Binding-site contacts:
Ligand atom C6 contacts residue PHE67 of chain 1.A at 3.6 Å (hydrophobic).
Ligand atom C1 contacts residue PHE67 of chain 1.A at 4.1 Å (hydrophobic).
Ligand atom O5 contacts residue PHE67 of chain 1.A at 4.0 Å.
Ligand atom C5 contacts residue ASP64 of chain 1.A at 4.5 Å.
Ligand atom O4 contacts residue PHE67 of chain 1.A at 3.7 Å.
Ligand atom O4 contacts residue ARG63 of chain 1.A at 4.3 Å.
Ligand atom C5 contacts residue PHE67 of chain 1.A at 3.6 Å (hydrophobic).
Ligand atom O4 contacts residue ASP64 of chain 1.A at 2.6 Å (salt-bridge).
Ligand atom O1 contacts residue GLU123 of chain 1.A at 2.6 Å (salt-bridge).
Ligand atom O6 contacts residue ASP64 of chain 1.A at 4.5 Å.
Ligand atom C6 contacts residue ARG63 of chain 1.A at 3.4 Å.
Ligand atom O1 contacts residue PHE67 of chain 1.A at 3.0 Å.
Ligand atom C4 contacts residue ASP64 of chain 1.A at 3.4 Å.
Ligand atom O3 contacts residue ASP64 of chain 1.A at 4.3 Å.
Ligand atom O6 contacts residue ARG63 of chain 1.A at 3.3 Å.
Ligand atom C1 contacts residue GLU123 of chain 1.A at 3.6 Å.
Ligand atom C4 contacts residue PHE67 of chain 1.A at 4.2 Å (hydrophobic).
Ligand atom C6 contacts residue ASP64 of chain 1.A at 4.3 Å.
Ligand atom O5 contacts residue GLU123 of chain 1.A at 4.4 Å.
Ligand atom C3 contacts residue PHE67 of chain 1.A at 4.3 Å (hydrophobic).

Sequence of chain 1.A:
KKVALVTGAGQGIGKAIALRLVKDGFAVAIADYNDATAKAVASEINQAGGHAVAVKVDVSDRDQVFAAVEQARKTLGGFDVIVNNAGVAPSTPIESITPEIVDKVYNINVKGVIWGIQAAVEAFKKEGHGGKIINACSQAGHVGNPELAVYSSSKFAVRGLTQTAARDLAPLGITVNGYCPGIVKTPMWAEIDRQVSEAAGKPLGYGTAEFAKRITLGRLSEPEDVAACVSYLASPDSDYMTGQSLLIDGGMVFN

This small molecule binds to this protein.
Small molecule (SMILES): OC[C@H]1O[C@H](O)[C@H](O)[C@@H](O)[C@@H]1O